Binding-site contacts:
Ligand atom O4 contacts residue ASN278 of chain 1.A at 3.1 Å (h-bond).
Ligand atom PB contacts residue TYR187 of chain 1.A at 3.6 Å.
Ligand atom O2A contacts residue TYR157 of chain 1.A at 2.8 Å (h-bond).
Ligand atom C3B contacts residue GLN161 of chain 1.A at 3.1 Å.
Ligand atom O7' contacts residue TYR364 of chain 1.A at 2.9 Å (h-bond).
Ligand atom O6' contacts residue ASP366 of chain 1.A at 3.2 Å (salt-bridge).
Ligand atom C8' contacts residue TYR326 of chain 1.A at 2.3 Å (hydrophobic).
Ligand atom O1A contacts residue GLN161 of chain 1.A at 2.6 Å (h-bond).
Ligand atom O2A contacts residue GLN161 of chain 1.A at 3.4 Å (h-bond).
Ligand atom O4' contacts residue TYR364 of chain 1.A at 3.5 Å.
Ligand atom O3' contacts residue TYR364 of chain 1.A at 3.7 Å.
Ligand atom O4' contacts residue ASP366 of chain 1.A at 3.3 Å (salt-bridge).
Ligand atom N3 contacts residue ASN280 of chain 1.A at 3.5 Å (h-bond).
Ligand atom C4 contacts residue TYR157 of chain 1.A at 3.6 Å (hydrophobic).
Ligand atom C5 contacts residue TYR157 of chain 1.A at 3.6 Å (hydrophobic).
Ligand atom O7' contacts residue TYR326 of chain 1.A at 3.5 Å (h-bond).
Ligand atom C7' contacts residue TYR326 of chain 1.A at 3.2 Å (hydrophobic).
Ligand atom O2 contacts residue THR158 of chain 1.A at 3.4 Å (h-bond).
Ligand atom C8' contacts residue ARG288 of chain 1.A at 3.6 Å.
Ligand atom O2' contacts residue THR158 of chain 1.A at 2.8 Å (h-bond).
Ligand atom N1 contacts residue TYR157 of chain 1.A at 3.6 Å.
Ligand atom O2 contacts residue ILE154 of chain 1.A at 3.1 Å.
Ligand atom O2 contacts residue PHE153 of chain 1.A at 3.2 Å (h-bond).
Ligand atom C2 contacts residue PHE153 of chain 1.A at 3.4 Å (hydrophobic).
Ligand atom O3A contacts residue TYR187 of chain 1.A at 3.5 Å (h-bond).
Ligand atom C5 contacts residue ASN278 of chain 1.A at 3.5 Å.
Ligand atom O4 contacts residue PHE98 of chain 1.A at 3.2 Å.
Ligand atom C2 contacts residue TYR157 of chain 1.A at 3.5 Å (hydrophobic).
Ligand atom N3 contacts residue TYR157 of chain 1.A at 3.4 Å.
Ligand atom C4 contacts residue ASN280 of chain 1.A at 3.6 Å.
Ligand atom C6 contacts residue TYR157 of chain 1.A at 3.6 Å (hydrophobic).
Ligand atom C4 contacts residue PHE98 of chain 1.A at 3.5 Å (hydrophobic).
Ligand atom C4 contacts residue ASN278 of chain 1.A at 3.6 Å.
Ligand atom N3 contacts residue PHE153 of chain 1.A at 2.8 Å (h-bond).
Ligand atom C2B contacts residue THR158 of chain 1.A at 3.4 Å.
Ligand atom O7' contacts residue FAD1 of chain 1.B at 3.6 Å (h-bond).
Ligand atom O1B contacts residue TYR187 of chain 1.A at 2.4 Å (h-bond).
Ligand atom O4 contacts residue ASN280 of chain 1.A at 2.8 Å (h-bond).
Ligand atom PA contacts residue GLN161 of chain 1.A at 3.5 Å.
Ligand atom O3B contacts residue GLN161 of chain 1.A at 2.6 Å (h-bond).

Sequence of chain 1.A:
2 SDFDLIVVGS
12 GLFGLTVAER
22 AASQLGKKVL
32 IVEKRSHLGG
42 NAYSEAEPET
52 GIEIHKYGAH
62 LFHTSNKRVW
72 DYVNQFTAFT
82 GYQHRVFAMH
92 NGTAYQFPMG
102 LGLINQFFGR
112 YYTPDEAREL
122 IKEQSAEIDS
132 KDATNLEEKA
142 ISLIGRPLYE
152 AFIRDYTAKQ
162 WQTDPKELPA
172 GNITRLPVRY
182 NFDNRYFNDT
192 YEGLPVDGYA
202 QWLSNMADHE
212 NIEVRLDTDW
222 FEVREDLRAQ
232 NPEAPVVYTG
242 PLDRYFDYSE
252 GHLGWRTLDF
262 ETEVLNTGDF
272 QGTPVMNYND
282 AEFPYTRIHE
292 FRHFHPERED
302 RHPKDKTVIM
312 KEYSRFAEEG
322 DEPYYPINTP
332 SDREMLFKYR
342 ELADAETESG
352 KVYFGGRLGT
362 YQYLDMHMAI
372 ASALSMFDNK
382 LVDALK

A protein and the small-molecule ligand that binds it are described below.
Small molecule (SMILES): CC(=O)N[C@H]1[C@@H](O[P](=O)(O)O[P](=O)(O)OC[C@H]2O[C@@H](n3ccc(=O)[nH]c3=O)[C@H](O)[C@@H]2O)O[C@H](CO)[C@H](O)[C@@H]1O